Sequence of chain 3.C:
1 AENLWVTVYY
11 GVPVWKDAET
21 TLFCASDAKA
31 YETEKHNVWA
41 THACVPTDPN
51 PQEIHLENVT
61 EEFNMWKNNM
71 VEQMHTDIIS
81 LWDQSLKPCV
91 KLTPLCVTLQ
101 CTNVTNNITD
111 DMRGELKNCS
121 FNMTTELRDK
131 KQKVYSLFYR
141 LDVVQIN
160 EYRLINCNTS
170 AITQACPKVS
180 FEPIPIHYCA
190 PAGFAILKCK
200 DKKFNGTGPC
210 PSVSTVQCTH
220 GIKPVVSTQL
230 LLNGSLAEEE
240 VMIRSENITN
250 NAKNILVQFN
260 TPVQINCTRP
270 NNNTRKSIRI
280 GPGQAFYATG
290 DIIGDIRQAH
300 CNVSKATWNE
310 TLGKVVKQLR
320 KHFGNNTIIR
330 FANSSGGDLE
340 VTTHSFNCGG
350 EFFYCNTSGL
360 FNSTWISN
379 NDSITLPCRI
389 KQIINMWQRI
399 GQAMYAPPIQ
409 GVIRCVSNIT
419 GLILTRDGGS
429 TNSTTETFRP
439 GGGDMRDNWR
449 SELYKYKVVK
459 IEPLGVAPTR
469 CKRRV

Binding-site contacts:
Ligand atom C2 contacts residue ASN103 of chain 3.C at 2.4 Å.
Ligand atom C8 contacts residue THR102 of chain 3.C at 3.8 Å.
Ligand atom O4 contacts residue ASP110 of chain 3.C at 3.5 Å (salt-bridge).
Ligand atom C6 contacts residue ARG113 of chain 3.C at 3.9 Å.
Ligand atom O6 contacts residue ASP110 of chain 3.C at 2.3 Å (salt-bridge).
Ligand atom N2 contacts residue ASN103 of chain 3.C at 2.9 Å (h-bond).
Ligand atom C4 contacts residue ASP110 of chain 3.C at 3.9 Å.
Ligand atom C1 contacts residue ASN103 of chain 3.C at 1.4 Å.
Ligand atom O7 contacts residue ASN103 of chain 3.C at 2.7 Å (h-bond).
Ligand atom C3 contacts residue ASN103 of chain 3.C at 3.8 Å.
Ligand atom O6 contacts residue ARG113 of chain 3.C at 4.0 Å.
Ligand atom C5 contacts residue ASP110 of chain 3.C at 4.1 Å.
Ligand atom C5 contacts residue ASN103 of chain 3.C at 3.7 Å.
Ligand atom C6 contacts residue ASP110 of chain 3.C at 3.1 Å.
Ligand atom C8 contacts residue ASN103 of chain 3.C at 4.2 Å.
Ligand atom C5 contacts residue GLY114 of chain 3.C at 4.5 Å.
Ligand atom C6 contacts residue THR109 of chain 3.C at 4.4 Å.
Ligand atom O5 contacts residue GLY114 of chain 3.C at 4.2 Å.
Ligand atom C7 contacts residue ASN103 of chain 3.C at 3.0 Å.
Ligand atom C4 contacts residue ASN103 of chain 3.C at 4.2 Å.
Ligand atom C6 contacts residue GLY114 of chain 3.C at 4.3 Å.
Ligand atom O5 contacts residue ASN103 of chain 3.C at 2.4 Å (h-bond).

The small molecule below binds the protein below.
Small molecule (SMILES): CC(=O)N[C@@H]1[C@@H](O)[C@H](O)[C@@H](CO)O[C@H]1O